Binding-site contacts:
Ligand atom O4 contacts residue PRO74 of chain 1.G at 3.9 Å.
Ligand atom N5 contacts residue THR63 of chain 1.G at 3.0 Å (h-bond).
Ligand atom C4 contacts residue ALA72 of chain 1.G at 3.6 Å (hydrophobic).
Ligand atom C11 contacts residue VAL64 of chain 1.G at 4.1 Å (hydrophobic).
Ligand atom O10 contacts residue ASP71 of chain 1.G at 3.8 Å.
Ligand atom C6 contacts residue THR63 of chain 1.G at 3.8 Å.
Ligand atom N5 contacts residue ALA72 of chain 1.G at 3.5 Å (h-bond).
Ligand atom C9 contacts residue ARG127 of chain 1.F at 4.3 Å.
Ligand atom C11 contacts residue PRO73 of chain 1.G at 3.9 Å (hydrophobic).
Ligand atom C4 contacts residue THR63 of chain 1.G at 4.3 Å.
Ligand atom C11 contacts residue ASP71 of chain 1.G at 3.8 Å.
Ligand atom C8 contacts residue SER70 of chain 1.G at 3.5 Å.
Ligand atom O7 contacts residue SER65 of chain 1.G at 4.1 Å.
Ligand atom C11 contacts residue SER65 of chain 1.G at 3.8 Å.
Ligand atom C9 contacts residue VAL64 of chain 1.G at 3.2 Å (hydrophobic).
Ligand atom C4 contacts residue PRO74 of chain 1.G at 3.8 Å (hydrophobic).
Ligand atom C5 contacts residue THR63 of chain 1.G at 3.9 Å.
Ligand atom C5 contacts residue ALA72 of chain 1.G at 4.0 Å (hydrophobic).
Ligand atom N2 contacts residue SER70 of chain 1.G at 4.1 Å.
Ligand atom C8 contacts residue ASP71 of chain 1.G at 4.3 Å.
Ligand atom C11 contacts residue THR63 of chain 1.G at 3.7 Å.
Ligand atom C11 contacts residue HIS122 of chain 1.F at 4.0 Å.
Ligand atom C7 contacts residue SER70 of chain 1.G at 4.2 Å.
Ligand atom C11 contacts residue ALA72 of chain 1.G at 3.5 Å (hydrophobic).
Ligand atom C7 contacts residue THR63 of chain 1.G at 4.2 Å.
Ligand atom N5 contacts residue PRO74 of chain 1.G at 4.1 Å.
Ligand atom O8 contacts residue THR63 of chain 1.G at 3.4 Å.
Ligand atom C7 contacts residue VAL64 of chain 1.G at 3.5 Å (hydrophobic).
Ligand atom O10 contacts residue ALA72 of chain 1.G at 3.0 Å (h-bond).
Ligand atom C10 contacts residue THR63 of chain 1.G at 4.0 Å.
Ligand atom C8 contacts residue VAL64 of chain 1.G at 4.0 Å (hydrophobic).
Ligand atom O10 contacts residue SER70 of chain 1.G at 3.7 Å.
Ligand atom O4 contacts residue ALA72 of chain 1.G at 2.6 Å (h-bond).
Ligand atom O10 contacts residue SER65 of chain 1.G at 3.4 Å.
Ligand atom O7 contacts residue VAL64 of chain 1.G at 3.7 Å.
Ligand atom C10 contacts residue ALA72 of chain 1.G at 3.2 Å (hydrophobic).
Ligand atom O1A contacts residue THR63 of chain 1.G at 3.6 Å.
Ligand atom O1 contacts residue SER70 of chain 1.G at 3.4 Å.
Ligand atom C8 contacts residue ALA72 of chain 1.G at 3.5 Å (hydrophobic).
Ligand atom C10 contacts residue SER65 of chain 1.G at 3.9 Å.

Sequence of chain 1.F:
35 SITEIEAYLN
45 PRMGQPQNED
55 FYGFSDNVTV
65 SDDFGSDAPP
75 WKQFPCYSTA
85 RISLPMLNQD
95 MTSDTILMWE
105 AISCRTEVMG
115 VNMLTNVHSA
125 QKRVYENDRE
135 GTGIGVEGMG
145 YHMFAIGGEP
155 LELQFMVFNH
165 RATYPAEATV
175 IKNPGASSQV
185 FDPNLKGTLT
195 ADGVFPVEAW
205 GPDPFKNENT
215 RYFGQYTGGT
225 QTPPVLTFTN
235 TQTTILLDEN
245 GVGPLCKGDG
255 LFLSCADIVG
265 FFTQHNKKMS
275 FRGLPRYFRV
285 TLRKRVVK

This small molecule binds to this protein.
Small molecule (SMILES): CC(=O)N[C@@H]1[C@@H](O)[C@H](O[C@@H]2O[C@H](CO[C@]3(C(=O)O)C[C@H](O)[C@@H](NC(C)=O)[C@H]([C@H](O)[C@H](O)CO)O3)[C@H](O)[C@H](O)[C@H]2O)[C@@H](CO)O[C@H]1O

Sequence of chain 1.G:
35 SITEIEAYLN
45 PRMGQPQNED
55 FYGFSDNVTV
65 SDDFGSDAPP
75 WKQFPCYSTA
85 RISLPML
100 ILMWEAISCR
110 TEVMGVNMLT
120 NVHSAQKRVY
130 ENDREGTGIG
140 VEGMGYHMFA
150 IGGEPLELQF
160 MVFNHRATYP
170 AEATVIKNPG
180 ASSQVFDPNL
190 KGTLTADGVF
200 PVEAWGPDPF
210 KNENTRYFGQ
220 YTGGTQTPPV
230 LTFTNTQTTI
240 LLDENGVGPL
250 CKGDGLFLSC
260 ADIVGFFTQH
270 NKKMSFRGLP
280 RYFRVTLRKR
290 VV